Sequence of chain 5.A:
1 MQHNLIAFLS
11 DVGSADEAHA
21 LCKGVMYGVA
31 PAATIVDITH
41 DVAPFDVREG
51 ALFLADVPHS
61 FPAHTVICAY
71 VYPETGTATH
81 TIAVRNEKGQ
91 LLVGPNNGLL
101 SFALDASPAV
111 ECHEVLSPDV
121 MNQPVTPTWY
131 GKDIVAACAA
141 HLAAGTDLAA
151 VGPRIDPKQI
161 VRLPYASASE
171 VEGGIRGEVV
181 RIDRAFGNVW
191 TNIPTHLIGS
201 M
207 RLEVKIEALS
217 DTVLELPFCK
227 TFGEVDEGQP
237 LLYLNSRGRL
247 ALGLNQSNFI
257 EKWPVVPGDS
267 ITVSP

Binding-site contacts:
Ligand atom SD contacts residue ASP183 of chain 5.A at 4.5 Å.
Ligand atom CB contacts residue TRP129 of chain 6.A at 4.3 Å (hydrophobic).
Ligand atom O contacts residue TRP190 of chain 5.A at 4.0 Å.
Ligand atom SD contacts residue PHE186 of chain 5.A at 4.3 Å.
Ligand atom OXT contacts residue ASP183 of chain 5.A at 3.7 Å.
Ligand atom OXT contacts residue TRP129 of chain 6.A at 4.5 Å.
Ligand atom O contacts residue ASP183 of chain 5.A at 3.8 Å.
Ligand atom SD contacts residue THR128 of chain 6.A at 3.6 Å (h-bond).
Ligand atom C contacts residue ASP183 of chain 5.A at 4.0 Å.
Ligand atom CE contacts residue PHE228 of chain 5.A at 3.9 Å (hydrophobic).
Ligand atom C contacts residue ALA18 of chain 6.A at 3.9 Å (hydrophobic).
Ligand atom OXT contacts residue PHE186 of chain 5.A at 4.2 Å.
Ligand atom O contacts residue ALA18 of chain 6.A at 3.3 Å.
Ligand atom CE contacts residue 5CD1 of chain 6.B at 3.2 Å.
Ligand atom OXT contacts residue ALA18 of chain 6.A at 4.0 Å.
Ligand atom OXT contacts residue VAL12 of chain 6.A at 4.5 Å.
Ligand atom CG contacts residue 5CD1 of chain 6.B at 4.4 Å.
Ligand atom CB contacts residue SER242 of chain 5.A at 4.4 Å.
Ligand atom C contacts residue TRP190 of chain 5.A at 4.3 Å (hydrophobic).
Ligand atom CE contacts residue ASN188 of chain 5.A at 3.3 Å.
Ligand atom CA contacts residue SER242 of chain 5.A at 4.0 Å.
Ligand atom CG contacts residue TRP129 of chain 6.A at 3.5 Å (hydrophobic).
Ligand atom N contacts residue TRP129 of chain 6.A at 3.8 Å.
Ligand atom CB contacts residue TRP190 of chain 5.A at 4.5 Å (hydrophobic).
Ligand atom CG contacts residue THR128 of chain 6.A at 3.0 Å.
Ligand atom CE contacts residue ASP183 of chain 5.A at 3.1 Å.
Ligand atom CB contacts residue THR128 of chain 6.A at 4.2 Å.
Ligand atom C contacts residue TRP129 of chain 6.A at 4.2 Å (hydrophobic).
Ligand atom SD contacts residue 5CD1 of chain 6.B at 3.4 Å.
Ligand atom N contacts residue SER242 of chain 5.A at 3.0 Å (h-bond).
Ligand atom CE contacts residue PHE186 of chain 5.A at 4.1 Å (hydrophobic).
Ligand atom O contacts residue TRP129 of chain 6.A at 4.2 Å.
Ligand atom CA contacts residue TRP190 of chain 5.A at 4.2 Å (hydrophobic).
Ligand atom N contacts residue TRP190 of chain 5.A at 3.2 Å.
Ligand atom CB contacts residue ASP183 of chain 5.A at 4.4 Å.
Ligand atom CA contacts residue TRP129 of chain 6.A at 3.4 Å (hydrophobic).

Sequence of chain 6.A:
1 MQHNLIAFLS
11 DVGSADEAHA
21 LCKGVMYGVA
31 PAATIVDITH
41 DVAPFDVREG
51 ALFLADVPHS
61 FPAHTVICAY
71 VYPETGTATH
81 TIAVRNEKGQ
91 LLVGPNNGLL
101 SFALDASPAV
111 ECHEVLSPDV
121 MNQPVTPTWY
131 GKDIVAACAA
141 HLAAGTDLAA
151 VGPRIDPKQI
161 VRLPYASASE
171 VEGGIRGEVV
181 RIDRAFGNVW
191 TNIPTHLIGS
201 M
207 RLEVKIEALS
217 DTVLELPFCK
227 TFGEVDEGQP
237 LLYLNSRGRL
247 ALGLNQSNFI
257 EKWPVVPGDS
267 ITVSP

A small-molecule ligand and the protein it binds are described below.
Small molecule (SMILES): CSCC[C@H](N)C(=O)O